Sequence of chain 1.A:
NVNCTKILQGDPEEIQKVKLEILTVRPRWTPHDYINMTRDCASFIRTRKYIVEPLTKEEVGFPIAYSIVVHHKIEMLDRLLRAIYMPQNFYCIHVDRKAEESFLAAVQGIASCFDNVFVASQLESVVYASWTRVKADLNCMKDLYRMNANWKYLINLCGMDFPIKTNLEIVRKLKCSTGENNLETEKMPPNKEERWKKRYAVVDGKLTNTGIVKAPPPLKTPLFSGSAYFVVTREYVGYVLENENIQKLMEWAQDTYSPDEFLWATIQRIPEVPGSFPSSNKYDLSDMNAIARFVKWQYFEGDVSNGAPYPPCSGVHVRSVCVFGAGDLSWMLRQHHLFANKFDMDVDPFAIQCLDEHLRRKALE

Binding-site contacts:
Ligand atom O6 contacts residue GLU283 of chain 1.B at 2.9 Å (salt-bridge).
Ligand atom C6 contacts residue GLY248 of chain 1.B at 3.7 Å.
Ligand atom O5 contacts residue LYS214 of chain 1.B at 3.3 Å (salt-bridge).
Ligand atom O6 contacts residue GLU206 of chain 1.B at 2.8 Å (salt-bridge).
Ligand atom C8 contacts residue TYR321 of chain 1.B at 3.5 Å (hydrophobic).
Ligand atom O5 contacts residue ARG217 of chain 1.B at 3.3 Å (salt-bridge).
Ligand atom C3 contacts residue TRP319 of chain 1.B at 3.6 Å (hydrophobic).
Ligand atom C3 contacts residue TYR321 of chain 1.B at 3.5 Å (hydrophobic).
Ligand atom O4 contacts residue ASP309 of chain 1.B at 3.6 Å (salt-bridge).
Ligand atom C4 contacts residue ASP309 of chain 1.B at 3.0 Å.
Ligand atom C5 contacts residue TRP319 of chain 1.B at 3.5 Å (hydrophobic).
Ligand atom O6 contacts residue TRP319 of chain 1.B at 3.6 Å.
Ligand atom C6 contacts residue GLU283 of chain 1.B at 3.5 Å.
Ligand atom O4 contacts residue GLU283 of chain 1.B at 2.7 Å (salt-bridge).
Ligand atom O7 contacts residue ASN213 of chain 1.B at 3.0 Å (h-bond).
Ligand atom O3 contacts residue LYS214 of chain 1.B at 2.8 Å (salt-bridge).
Ligand atom C2 contacts residue TYR321 of chain 1.B at 3.5 Å (hydrophobic).
Ligand atom O4 contacts residue ARG217 of chain 1.B at 3.0 Å (salt-bridge).
Ligand atom C7 contacts residue TYR321 of chain 1.B at 3.5 Å (hydrophobic).
Ligand atom O3 contacts residue LYS304 of chain 1.A at 2.8 Å (salt-bridge).
Ligand atom C3 contacts residue ASP309 of chain 1.B at 3.5 Å.
Ligand atom O3 contacts residue PHE322 of chain 1.B at 3.5 Å.
Ligand atom O7 contacts residue LYS214 of chain 1.B at 3.5 Å.
Ligand atom C1 contacts residue LYS214 of chain 1.B at 3.5 Å.
Ligand atom C6 contacts residue GLU206 of chain 1.B at 3.2 Å.
Ligand atom O4 contacts residue GLU206 of chain 1.B at 2.9 Å (salt-bridge).
Ligand atom O6 contacts residue SER249 of chain 1.B at 3.6 Å.
Ligand atom C3 contacts residue LYS214 of chain 1.B at 3.7 Å.
Ligand atom C3 contacts residue TRP319 of chain 1.B at 3.6 Å (hydrophobic).
Ligand atom O3 contacts residue ASP309 of chain 1.B at 3.3 Å (salt-bridge).
Ligand atom C5 contacts residue TRP319 of chain 1.B at 3.4 Å (hydrophobic).
Ligand atom O2 contacts residue TYR321 of chain 1.B at 3.0 Å (h-bond).
Ligand atom C1 contacts residue TRP319 of chain 1.B at 3.7 Å (hydrophobic).
Ligand atom C4 contacts residue GLU206 of chain 1.B at 3.8 Å.
Ligand atom N2 contacts residue TYR321 of chain 1.B at 2.6 Å (h-bond).
Ligand atom C4 contacts residue GLU283 of chain 1.B at 3.8 Å.
Ligand atom O3 contacts residue TYR321 of chain 1.B at 3.7 Å.
Ligand atom O4 contacts residue LYS214 of chain 1.B at 2.9 Å (salt-bridge).
Ligand atom O2 contacts residue PHE322 of chain 1.B at 3.7 Å.
Ligand atom C4 contacts residue TRP319 of chain 1.B at 3.3 Å (hydrophobic).

Sequence of chain 1.B:
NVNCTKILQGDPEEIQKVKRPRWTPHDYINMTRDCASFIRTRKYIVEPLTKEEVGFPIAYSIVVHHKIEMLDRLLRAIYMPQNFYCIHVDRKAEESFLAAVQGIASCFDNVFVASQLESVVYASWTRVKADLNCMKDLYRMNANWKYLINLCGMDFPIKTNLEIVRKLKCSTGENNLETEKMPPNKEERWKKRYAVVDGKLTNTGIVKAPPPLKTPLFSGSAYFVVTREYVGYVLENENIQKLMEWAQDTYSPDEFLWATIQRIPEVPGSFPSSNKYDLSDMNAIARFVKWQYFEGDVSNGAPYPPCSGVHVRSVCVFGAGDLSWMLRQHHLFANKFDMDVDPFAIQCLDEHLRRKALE

This small molecule binds to this protein.
Small molecule (SMILES): CC(=O)N[C@@H]1[C@@H](O[C@@H]2O[C@H](CO)[C@H](O)[C@H](O)[C@H]2O)[C@@H](O)[C@@H](CO)O[C@H]1O